Binding-site contacts:
Ligand atom N2 contacts residue ASN1098 of chain 1.A at 2.9 Å (h-bond).
Ligand atom C8 contacts residue ASN1098 of chain 1.A at 3.6 Å.
Ligand atom C4 contacts residue HIS1101 of chain 1.A at 4.3 Å.
Ligand atom C3 contacts residue THR1100 of chain 1.A at 3.9 Å.
Ligand atom C4 contacts residue ASN1098 of chain 1.A at 4.3 Å.
Ligand atom C5 contacts residue PHE1103 of chain 1.A at 4.0 Å (hydrophobic).
Ligand atom O5 contacts residue ASN1098 of chain 1.A at 2.3 Å (h-bond).
Ligand atom C3 contacts residue HIS1101 of chain 1.A at 3.9 Å.
Ligand atom C2 contacts residue ASN1098 of chain 1.A at 2.5 Å.
Ligand atom C2 contacts residue HIS1101 of chain 1.A at 4.4 Å.
Ligand atom N2 contacts residue THR1100 of chain 1.A at 3.0 Å (h-bond).
Ligand atom C1 contacts residue PHE1103 of chain 1.A at 4.3 Å (hydrophobic).
Ligand atom C8 contacts residue HIS1101 of chain 1.A at 3.8 Å.
Ligand atom C8 contacts residue THR1100 of chain 1.A at 3.9 Å.
Ligand atom C1 contacts residue HIS1101 of chain 1.A at 4.0 Å.
Ligand atom O5 contacts residue PHE1103 of chain 1.A at 3.5 Å.
Ligand atom C7 contacts residue ASN1098 of chain 1.A at 3.3 Å.
Ligand atom C7 contacts residue THR1100 of chain 1.A at 3.9 Å.
Ligand atom C1 contacts residue THR1100 of chain 1.A at 3.8 Å.
Ligand atom C5 contacts residue HIS1101 of chain 1.A at 3.9 Å.
Ligand atom C6 contacts residue PHE1103 of chain 1.A at 3.9 Å (hydrophobic).
Ligand atom O4 contacts residue HIS1101 of chain 1.A at 3.8 Å.
Ligand atom C5 contacts residue ASN1098 of chain 1.A at 3.7 Å.
Ligand atom O7 contacts residue ASN1098 of chain 1.A at 3.5 Å (h-bond).
Ligand atom C1 contacts residue ASN1098 of chain 1.A at 1.4 Å.
Ligand atom C3 contacts residue ASN1098 of chain 1.A at 3.8 Å.
Ligand atom N2 contacts residue HIS1101 of chain 1.A at 4.2 Å.
Ligand atom O5 contacts residue HIS1101 of chain 1.A at 4.2 Å.
Ligand atom C2 contacts residue THR1100 of chain 1.A at 3.7 Å.
Ligand atom O7 contacts residue HIS1101 of chain 1.A at 3.1 Å (h-bond).
Ligand atom C7 contacts residue HIS1101 of chain 1.A at 3.4 Å.

The protein below binds the small molecule below.
Small molecule (SMILES): CC(=O)N[C@H]1[C@H](O[C@H]2[C@H](O)[C@@H](NC(C)=O)CO[C@@H]2CO)O[C@H](CO)[C@@H](O[C@H]2O[C@H](CO)[C@@H](O)[C@H](O)[C@@H]2O)[C@@H]1O

Sequence of chain 1.A:
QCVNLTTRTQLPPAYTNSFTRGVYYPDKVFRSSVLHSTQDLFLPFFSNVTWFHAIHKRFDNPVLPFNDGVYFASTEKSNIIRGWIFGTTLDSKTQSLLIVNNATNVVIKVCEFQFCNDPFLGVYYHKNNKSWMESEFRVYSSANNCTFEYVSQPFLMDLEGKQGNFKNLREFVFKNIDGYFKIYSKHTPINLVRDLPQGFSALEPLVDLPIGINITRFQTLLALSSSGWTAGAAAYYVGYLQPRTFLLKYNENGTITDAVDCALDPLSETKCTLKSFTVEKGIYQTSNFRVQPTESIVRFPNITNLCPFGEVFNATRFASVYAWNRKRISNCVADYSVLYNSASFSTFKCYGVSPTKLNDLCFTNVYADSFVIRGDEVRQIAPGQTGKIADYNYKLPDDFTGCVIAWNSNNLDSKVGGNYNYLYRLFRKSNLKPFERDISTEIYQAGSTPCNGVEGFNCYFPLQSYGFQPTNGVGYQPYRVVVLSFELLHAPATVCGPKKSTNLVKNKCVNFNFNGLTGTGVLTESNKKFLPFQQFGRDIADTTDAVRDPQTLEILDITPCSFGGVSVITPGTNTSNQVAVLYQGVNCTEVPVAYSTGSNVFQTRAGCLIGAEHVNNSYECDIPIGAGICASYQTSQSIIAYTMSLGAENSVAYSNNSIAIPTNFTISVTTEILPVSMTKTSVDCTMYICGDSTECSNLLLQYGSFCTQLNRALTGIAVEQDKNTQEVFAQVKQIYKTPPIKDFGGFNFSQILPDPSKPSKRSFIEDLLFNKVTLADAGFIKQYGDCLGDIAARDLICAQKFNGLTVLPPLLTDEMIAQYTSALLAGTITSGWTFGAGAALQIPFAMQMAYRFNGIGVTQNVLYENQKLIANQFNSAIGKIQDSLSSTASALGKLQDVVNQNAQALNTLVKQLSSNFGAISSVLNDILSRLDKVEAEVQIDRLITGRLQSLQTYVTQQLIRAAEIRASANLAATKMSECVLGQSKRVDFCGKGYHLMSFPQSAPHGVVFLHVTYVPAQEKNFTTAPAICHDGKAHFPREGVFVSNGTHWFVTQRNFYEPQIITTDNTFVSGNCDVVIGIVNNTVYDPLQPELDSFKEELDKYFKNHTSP